Binding-site contacts:
Ligand atom O5 contacts residue TYR31 of chain 1.A at 3.2 Å (h-bond).
Ligand atom C6 contacts residue TYR31 of chain 1.A at 4.0 Å (hydrophobic).
Ligand atom O5 contacts residue PRO16 of chain 1.A at 3.6 Å.
Ligand atom O7 contacts residue ASN44 of chain 1.A at 3.3 Å (h-bond).
Ligand atom C1 contacts residue ASN44 of chain 1.A at 1.5 Å.
Ligand atom C2 contacts residue ASN44 of chain 1.A at 2.5 Å.
Ligand atom C1 contacts residue TYR31 of chain 1.A at 3.4 Å (hydrophobic).
Ligand atom C8 contacts residue TYR14 of chain 1.A at 3.3 Å (hydrophobic).
Ligand atom C8 contacts residue ASN44 of chain 1.A at 4.3 Å.
Ligand atom C5 contacts residue ASN44 of chain 1.A at 3.7 Å.
Ligand atom N2 contacts residue ASN44 of chain 1.A at 2.9 Å (h-bond).
Ligand atom C6 contacts residue PRO16 of chain 1.A at 4.0 Å (hydrophobic).
Ligand atom C5 contacts residue PRO16 of chain 1.A at 4.3 Å (hydrophobic).
Ligand atom C4 contacts residue ASN44 of chain 1.A at 4.2 Å.
Ligand atom C5 contacts residue TYR31 of chain 1.A at 3.5 Å (hydrophobic).
Ligand atom C7 contacts residue ASN44 of chain 1.A at 3.2 Å.
Ligand atom O5 contacts residue ASN44 of chain 1.A at 2.4 Å (h-bond).
Ligand atom C3 contacts residue ASN44 of chain 1.A at 3.8 Å.
Ligand atom O6 contacts residue TYR14 of chain 1.A at 4.3 Å.

Sequence of chain 1.A:
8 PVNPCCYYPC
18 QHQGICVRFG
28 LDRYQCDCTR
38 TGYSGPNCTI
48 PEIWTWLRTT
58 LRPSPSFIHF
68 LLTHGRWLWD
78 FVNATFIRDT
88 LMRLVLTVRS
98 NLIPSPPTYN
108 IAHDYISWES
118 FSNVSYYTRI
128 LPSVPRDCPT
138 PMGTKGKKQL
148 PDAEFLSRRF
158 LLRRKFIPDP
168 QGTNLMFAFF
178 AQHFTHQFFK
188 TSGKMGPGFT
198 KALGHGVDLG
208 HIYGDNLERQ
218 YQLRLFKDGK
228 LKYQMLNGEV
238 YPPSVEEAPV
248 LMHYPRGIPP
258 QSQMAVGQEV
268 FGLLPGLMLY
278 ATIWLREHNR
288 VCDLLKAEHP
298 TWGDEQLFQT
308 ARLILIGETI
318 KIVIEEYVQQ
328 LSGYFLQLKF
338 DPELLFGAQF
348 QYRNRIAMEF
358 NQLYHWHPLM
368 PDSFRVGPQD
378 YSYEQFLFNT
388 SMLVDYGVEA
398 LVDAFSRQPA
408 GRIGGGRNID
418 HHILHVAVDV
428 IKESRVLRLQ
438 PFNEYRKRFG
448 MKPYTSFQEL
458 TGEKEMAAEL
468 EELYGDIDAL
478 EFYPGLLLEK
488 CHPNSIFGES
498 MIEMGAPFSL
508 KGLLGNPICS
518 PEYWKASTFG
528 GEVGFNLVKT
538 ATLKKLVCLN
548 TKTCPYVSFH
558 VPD

A protein and the small-molecule ligand that binds it are described below.
Small molecule (SMILES): CC(=O)N[C@H]1[C@@H](O[C@H]2[C@H](O)[C@@H](NC(C)=O)CO[C@@H]2CO)O[C@H](CO)[C@@H](O)[C@@H]1O